Binding-site contacts:
Ligand atom N3 contacts residue A4 of chain 47.G at 3.8 Å.
Ligand atom O2 contacts residue GLN61 of chain 13.C at 3.9 Å.
Ligand atom C5 contacts residue A4 of chain 47.G at 2.8 Å.
Ligand atom N6 contacts residue U2 of chain 47.G at 2.6 Å (h-bond).
Ligand atom O2' contacts residue LEU64 of chain 13.C at 3.9 Å.
Ligand atom C4 contacts residue U5 of chain 47.G at 3.7 Å.
Ligand atom OP2 contacts residue LYS8 of chain 13.F at 3.8 Å.
Ligand atom O2' contacts residue THR57 of chain 13.C at 3.2 Å.
Ligand atom OP1 contacts residue LEU56 of chain 13.C at 2.8 Å.
Ligand atom C6 contacts residue A4 of chain 47.G at 3.7 Å.
Ligand atom C6 contacts residue U5 of chain 47.G at 3.6 Å.
Ligand atom O4 contacts residue A4 of chain 47.G at 2.6 Å (h-bond).
Ligand atom OP1 contacts residue LYS8 of chain 13.F at 3.1 Å.
Ligand atom C2 contacts residue U1 of chain 47.G at 3.9 Å.
Ligand atom O4 contacts residue U1 of chain 47.G at 2.8 Å (h-bond).
Ligand atom OP1 contacts residue LYS68 of chain 13.C at 3.2 Å (salt-bridge).
Ligand atom O4 contacts residue U5 of chain 47.G at 2.8 Å (h-bond).
Ligand atom C5 contacts residue U5 of chain 47.G at 3.9 Å.
Ligand atom C2 contacts residue C6 of chain 47.G at 3.4 Å.
Ligand atom C4 contacts residue U1 of chain 47.G at 3.7 Å.
Ligand atom C2 contacts residue GLN61 of chain 13.C at 3.9 Å.
Ligand atom N3 contacts residue U1 of chain 47.G at 3.8 Å.
Ligand atom N3 contacts residue C6 of chain 47.G at 3.2 Å (h-bond).
Ligand atom OP1 contacts residue PHE76 of chain 13.C at 3.7 Å.
Ligand atom N1 contacts residue U5 of chain 47.G at 3.7 Å.
Ligand atom O2 contacts residue C6 of chain 47.G at 2.9 Å (h-bond).
Ligand atom N3 contacts residue U5 of chain 47.G at 3.6 Å.
Ligand atom C2 contacts residue A4 of chain 47.G at 3.9 Å.
Ligand atom O2 contacts residue U2 of chain 47.G at 3.6 Å.
Ligand atom N1 contacts residue U3 of chain 47.G at 3.8 Å.
Ligand atom N1 contacts residue U2 of chain 47.G at 2.8 Å.
Ligand atom N3 contacts residue GLN61 of chain 13.C at 3.6 Å.
Ligand atom C2 contacts residue U3 of chain 47.G at 3.8 Å.
Ligand atom OP1 contacts residue LYS12 of chain 13.F at 3.9 Å.
Ligand atom N3 contacts residue U1 of chain 47.G at 3.9 Å.
Ligand atom N3 contacts residue U2 of chain 47.G at 3.6 Å.
Ligand atom C4 contacts residue A4 of chain 47.G at 3.2 Å.
Ligand atom C6 contacts residue U2 of chain 47.G at 3.4 Å.
Ligand atom O2 contacts residue U1 of chain 47.G at 2.9 Å (h-bond).
Ligand atom C2 contacts residue U2 of chain 47.G at 3.6 Å.

Sequence of chain 13.F:
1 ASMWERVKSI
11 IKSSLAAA

Sequence of chain 13.C:
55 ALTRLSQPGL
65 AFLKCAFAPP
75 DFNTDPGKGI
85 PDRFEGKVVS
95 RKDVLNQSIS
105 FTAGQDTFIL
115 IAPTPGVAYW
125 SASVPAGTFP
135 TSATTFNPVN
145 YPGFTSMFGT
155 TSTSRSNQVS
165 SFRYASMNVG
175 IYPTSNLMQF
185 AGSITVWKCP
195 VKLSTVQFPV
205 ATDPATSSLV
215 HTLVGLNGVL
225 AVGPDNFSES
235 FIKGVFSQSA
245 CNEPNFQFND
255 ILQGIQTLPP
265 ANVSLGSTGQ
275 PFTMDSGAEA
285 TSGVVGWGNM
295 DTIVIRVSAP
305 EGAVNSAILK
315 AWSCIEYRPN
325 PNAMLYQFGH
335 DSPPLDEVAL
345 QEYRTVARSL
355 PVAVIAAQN

Sequence of chain 47.C:
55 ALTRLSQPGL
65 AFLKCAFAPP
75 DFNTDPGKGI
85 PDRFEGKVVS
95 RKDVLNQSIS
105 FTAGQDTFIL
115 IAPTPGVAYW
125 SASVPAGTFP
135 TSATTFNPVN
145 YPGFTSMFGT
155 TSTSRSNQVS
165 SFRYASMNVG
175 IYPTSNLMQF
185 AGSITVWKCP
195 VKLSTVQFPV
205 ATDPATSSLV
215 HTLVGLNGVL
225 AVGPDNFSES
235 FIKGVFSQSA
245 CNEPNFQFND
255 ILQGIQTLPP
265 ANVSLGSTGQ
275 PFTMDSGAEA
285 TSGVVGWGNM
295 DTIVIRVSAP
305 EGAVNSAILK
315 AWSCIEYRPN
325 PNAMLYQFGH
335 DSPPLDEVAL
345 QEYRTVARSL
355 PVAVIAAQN

A small-molecule ligand and the protein it binds are described below.
Small molecule (SMILES): Nc1ccn([C@@H]2O[C@H](CO[P](=O)(O)O[C@H]3[C@@H](O)[C@H](n4ccc(=O)[nH]c4=O)O[C@@H]3CO[P](=O)(O)O[C@H]3[C@@H](O)[C@H](n4cnc5c(N)ncnc54)O[C@@H]3CO)[C@@H](O[P](=O)(O)OC[C@H]3O[C@@H](n4ccc(=O)[nH]c4=O)[C@H](O)[C@@H]3O)[C@H]2O)c(=O)n1.O=c1ccn([C@@H]2O[C@H](CO[P](=O)(O)O[C@H]3[C@@H](O)[C@H](n4ccc(=O)[nH]c4=O)O[C@@H]3CO[P](=O)(O)O[C@H]3[C@@H](O)[C@H](n4ccc(=O)[nH]c4=O)O[C@@H]3CO)[C@@H](O)[C@H]2O)c(=O)[nH]1